Sequence of chain 1.B:
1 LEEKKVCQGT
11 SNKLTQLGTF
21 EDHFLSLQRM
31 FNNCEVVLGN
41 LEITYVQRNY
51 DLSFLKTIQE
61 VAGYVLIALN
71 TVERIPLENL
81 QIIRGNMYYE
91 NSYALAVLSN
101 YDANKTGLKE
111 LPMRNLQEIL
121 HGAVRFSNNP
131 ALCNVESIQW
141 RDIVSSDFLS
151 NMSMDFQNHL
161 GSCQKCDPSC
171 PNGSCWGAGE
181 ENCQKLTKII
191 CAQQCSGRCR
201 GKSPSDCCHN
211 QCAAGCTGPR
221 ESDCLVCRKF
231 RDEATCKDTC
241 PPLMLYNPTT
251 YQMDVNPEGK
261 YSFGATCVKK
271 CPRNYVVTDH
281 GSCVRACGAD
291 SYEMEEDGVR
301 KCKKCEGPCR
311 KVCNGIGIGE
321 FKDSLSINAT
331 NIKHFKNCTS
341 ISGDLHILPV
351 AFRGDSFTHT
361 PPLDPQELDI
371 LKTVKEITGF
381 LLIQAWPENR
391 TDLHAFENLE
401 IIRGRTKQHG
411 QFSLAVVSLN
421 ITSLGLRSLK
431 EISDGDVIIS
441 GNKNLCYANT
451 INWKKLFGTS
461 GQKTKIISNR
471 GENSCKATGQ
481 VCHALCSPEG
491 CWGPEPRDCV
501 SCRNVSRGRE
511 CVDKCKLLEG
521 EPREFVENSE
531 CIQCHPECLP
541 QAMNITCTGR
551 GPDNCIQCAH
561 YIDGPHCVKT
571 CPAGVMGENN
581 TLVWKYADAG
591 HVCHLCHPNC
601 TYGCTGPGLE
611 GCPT

A protein and the small-molecule ligand that binds it are described below.
Small molecule (SMILES): CC(=O)N[C@@H]1[C@@H](O)[C@H](O)[C@@H](CO)O[C@H]1O

Binding-site contacts:
Ligand atom C2 contacts residue ASN32 of chain 1.B at 2.0 Å.
Ligand atom O7 contacts residue ARG29 of chain 1.B at 4.4 Å.
Ligand atom C7 contacts residue ASN32 of chain 1.B at 3.2 Å.
Ligand atom C8 contacts residue ASN32 of chain 1.B at 3.3 Å.
Ligand atom O6 contacts residue ASN33 of chain 1.B at 3.5 Å (h-bond).
Ligand atom N2 contacts residue ASN32 of chain 1.B at 2.6 Å (h-bond).
Ligand atom O7 contacts residue ASN32 of chain 1.B at 4.2 Å.
Ligand atom C7 contacts residue GLN28 of chain 1.B at 4.2 Å.
Ligand atom C5 contacts residue ASN33 of chain 1.B at 4.0 Å.
Ligand atom C6 contacts residue ASN33 of chain 1.B at 3.7 Å.
Ligand atom O7 contacts residue GLN28 of chain 1.B at 3.6 Å.
Ligand atom O5 contacts residue ASN32 of chain 1.B at 2.4 Å (h-bond).
Ligand atom C1 contacts residue ASN32 of chain 1.B at 1.4 Å.
Ligand atom C5 contacts residue ASN32 of chain 1.B at 3.6 Å.
Ligand atom C1 contacts residue ASN33 of chain 1.B at 4.0 Å.
Ligand atom N2 contacts residue GLN28 of chain 1.B at 3.9 Å.
Ligand atom O5 contacts residue ASN33 of chain 1.B at 3.0 Å (h-bond).
Ligand atom O3 contacts residue ASN32 of chain 1.B at 4.4 Å.
Ligand atom C4 contacts residue ASN32 of chain 1.B at 3.9 Å.
Ligand atom C3 contacts residue ASN32 of chain 1.B at 3.5 Å.